Binding-site contacts:
Ligand atom C4 contacts residue LEU33 of chain 1.B at 4.1 Å (hydrophobic).
Ligand atom C6 contacts residue MET52 of chain 1.B at 3.5 Å (hydrophobic).
Ligand atom O contacts residue MET72 of chain 1.B at 3.7 Å.
Ligand atom C5 contacts residue LEU87 of chain 1.A at 4.1 Å (hydrophobic).
Ligand atom C6 contacts residue LEU33 of chain 1.B at 4.1 Å (hydrophobic).
Ligand atom C4 contacts residue ILE64 of chain 1.B at 3.3 Å (hydrophobic).
Ligand atom N1 contacts residue MET52 of chain 1.B at 4.1 Å.
Ligand atom C7 contacts residue LEU87 of chain 1.A at 3.6 Å (hydrophobic).
Ligand atom C6 contacts residue LEU87 of chain 1.A at 3.8 Å (hydrophobic).
Ligand atom C contacts residue MET73 of chain 1.B at 3.5 Å (hydrophobic).
Ligand atom O contacts residue ALA84 of chain 1.A at 3.8 Å.
Ligand atom C1 contacts residue VAL88 of chain 1.A at 3.9 Å (hydrophobic).
Ligand atom C contacts residue MET72 of chain 1.B at 3.8 Å (hydrophobic).
Ligand atom C3 contacts residue PHE69 of chain 1.B at 3.9 Å (hydrophobic).
Ligand atom C1 contacts residue MET73 of chain 1.B at 4.0 Å (hydrophobic).
Ligand atom N1 contacts residue LEU87 of chain 1.A at 4.1 Å.
Ligand atom C1 contacts residue LEU87 of chain 1.A at 4.0 Å (hydrophobic).
Ligand atom C5 contacts residue ILE64 of chain 1.B at 2.7 Å (hydrophobic).
Ligand atom C8 contacts residue MET72 of chain 1.B at 4.1 Å (hydrophobic).
Ligand atom N1 contacts residue ALA84 of chain 1.A at 4.2 Å.
Ligand atom C7 contacts residue MET52 of chain 1.B at 4.1 Å (hydrophobic).
Ligand atom C6 contacts residue ILE53 of chain 1.B at 4.3 Å (hydrophobic).
Ligand atom C8 contacts residue VAL56 of chain 1.B at 4.1 Å (hydrophobic).
Ligand atom C5 contacts residue LEU33 of chain 1.B at 3.7 Å (hydrophobic).
Ligand atom C1 contacts residue PHE69 of chain 1.B at 4.1 Å (hydrophobic).
Ligand atom O contacts residue VAL88 of chain 1.A at 3.7 Å.
Ligand atom C7 contacts residue VAL56 of chain 1.B at 3.9 Å (hydrophobic).
Ligand atom N contacts residue LEU87 of chain 1.A at 3.9 Å.
Ligand atom C2 contacts residue LEU87 of chain 1.A at 3.7 Å (hydrophobic).
Ligand atom N1 contacts residue VAL56 of chain 1.B at 3.5 Å.
Ligand atom C4 contacts residue LEU87 of chain 1.A at 4.2 Å (hydrophobic).
Ligand atom C7 contacts residue ILE64 of chain 1.B at 4.1 Å (hydrophobic).
Ligand atom C4 contacts residue ILE28 of chain 1.B at 4.2 Å (hydrophobic).
Ligand atom C3 contacts residue LEU87 of chain 1.A at 4.0 Å (hydrophobic).
Ligand atom C8 contacts residue LEU87 of chain 1.A at 4.4 Å (hydrophobic).
Ligand atom C6 contacts residue ILE64 of chain 1.B at 3.2 Å (hydrophobic).
Ligand atom C contacts residue PHE69 of chain 1.B at 3.5 Å (hydrophobic).
Ligand atom C3 contacts residue ILE64 of chain 1.B at 4.2 Å (hydrophobic).
Ligand atom C6 contacts residue VAL56 of chain 1.B at 4.2 Å (hydrophobic).
Ligand atom C8 contacts residue ALA84 of chain 1.A at 4.2 Å (hydrophobic).

Sequence of chain 1.A:
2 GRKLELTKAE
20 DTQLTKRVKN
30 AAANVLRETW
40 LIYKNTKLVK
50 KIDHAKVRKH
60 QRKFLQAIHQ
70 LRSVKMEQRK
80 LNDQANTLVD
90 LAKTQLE

The protein below binds the small molecule below.
Small molecule (SMILES): CCn1c(=O)[nH]c2ccccc21

Sequence of chain 1.B:
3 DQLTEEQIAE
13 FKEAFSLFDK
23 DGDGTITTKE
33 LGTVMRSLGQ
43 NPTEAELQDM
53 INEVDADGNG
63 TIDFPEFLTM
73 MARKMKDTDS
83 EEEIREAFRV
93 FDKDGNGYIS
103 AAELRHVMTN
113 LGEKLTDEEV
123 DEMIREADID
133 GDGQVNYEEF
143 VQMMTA